Sequence of chain 1.B:
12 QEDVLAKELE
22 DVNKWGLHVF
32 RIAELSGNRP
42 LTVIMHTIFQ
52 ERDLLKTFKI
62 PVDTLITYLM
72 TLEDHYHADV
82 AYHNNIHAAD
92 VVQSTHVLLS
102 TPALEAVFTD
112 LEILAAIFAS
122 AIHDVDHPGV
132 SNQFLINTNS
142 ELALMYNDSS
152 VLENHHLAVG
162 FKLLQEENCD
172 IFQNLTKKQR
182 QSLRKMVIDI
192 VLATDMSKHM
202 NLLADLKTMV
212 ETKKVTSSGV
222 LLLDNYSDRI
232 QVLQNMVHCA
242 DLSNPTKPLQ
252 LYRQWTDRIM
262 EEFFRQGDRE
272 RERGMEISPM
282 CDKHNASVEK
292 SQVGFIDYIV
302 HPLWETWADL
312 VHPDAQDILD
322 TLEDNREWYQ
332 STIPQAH

This small molecule binds to this protein.
Small molecule (SMILES): COc1ccc(/C(C)=N/OCCC(=O)N2CCOCC2)cc1OC1CCCC1

Binding-site contacts:
Ligand atom C25 contacts residue MET261 of chain 1.B at 3.5 Å (hydrophobic).
Ligand atom C04 contacts residue TYR83 of chain 1.B at 3.8 Å (hydrophobic).
Ligand atom C26 contacts residue SER292 of chain 1.B at 3.6 Å.
Ligand atom C21 contacts residue PHE296 of chain 1.B at 3.3 Å (hydrophobic).
Ligand atom C26 contacts residue GLN293 of chain 1.B at 3.4 Å.
Ligand atom C03 contacts residue ILE260 of chain 1.B at 3.7 Å (hydrophobic).
Ligand atom O23 contacts residue PHE296 of chain 1.B at 3.5 Å.
Ligand atom C01 contacts residue THR257 of chain 1.B at 3.8 Å.
Ligand atom C05 contacts residue PHE296 of chain 1.B at 3.7 Å (hydrophobic).
Ligand atom C05 contacts residue TYR83 of chain 1.B at 3.9 Å (hydrophobic).
Ligand atom C25 contacts residue PHE264 of chain 1.B at 3.7 Å (hydrophobic).
Ligand atom C27 contacts residue GLN293 of chain 1.B at 3.3 Å.
Ligand atom C22 contacts residue ILE260 of chain 1.B at 3.9 Å (hydrophobic).
Ligand atom C27 contacts residue MET281 of chain 1.B at 3.4 Å (hydrophobic).
Ligand atom O23 contacts residue ILE260 of chain 1.B at 3.9 Å.
Ligand atom C22 contacts residue PHE296 of chain 1.B at 3.3 Å (hydrophobic).
Ligand atom O02 contacts residue GLN293 of chain 1.B at 3.3 Å (h-bond).
Ligand atom C01 contacts residue ILE260 of chain 1.B at 4.0 Å (hydrophobic).
Ligand atom O23 contacts residue GLN293 of chain 1.B at 2.9 Å (h-bond).
Ligand atom C06 contacts residue PHE296 of chain 1.B at 3.4 Å (hydrophobic).
Ligand atom O02 contacts residue ILE260 of chain 1.B at 3.5 Å.
Ligand atom C08 contacts residue LEU243 of chain 1.B at 3.7 Å (hydrophobic).
Ligand atom C28 contacts residue PHE296 of chain 1.B at 3.6 Å (hydrophobic).
Ligand atom C24 contacts residue GLN293 of chain 1.B at 3.7 Å.
Ligand atom C04 contacts residue PHE296 of chain 1.B at 3.8 Å (hydrophobic).
Ligand atom C20 contacts residue MET281 of chain 1.B at 3.6 Å (hydrophobic).
Ligand atom C03 contacts residue PHE296 of chain 1.B at 3.5 Å (hydrophobic).
Ligand atom C01 contacts residue ASN245 of chain 1.B at 3.5 Å.
Ligand atom C07 contacts residue PHE296 of chain 1.B at 3.9 Å (hydrophobic).
Ligand atom C25 contacts residue GLN293 of chain 1.B at 3.6 Å.
Ligand atom C27 contacts residue SER292 of chain 1.B at 3.2 Å.
Ligand atom C04 contacts residue ASN245 of chain 1.B at 3.7 Å.
Ligand atom C25 contacts residue ILE260 of chain 1.B at 3.7 Å (hydrophobic).
Ligand atom C27 contacts residue PHE296 of chain 1.B at 3.8 Å (hydrophobic).
Ligand atom O14 contacts residue PHE296 of chain 1.B at 3.6 Å.
Ligand atom C26 contacts residue MET261 of chain 1.B at 3.4 Å (hydrophobic).
Ligand atom C28 contacts residue MET281 of chain 1.B at 3.4 Å (hydrophobic).
Ligand atom C26 contacts residue MET281 of chain 1.B at 3.4 Å (hydrophobic).
Ligand atom C01 contacts residue TRP256 of chain 1.B at 3.8 Å (hydrophobic).
Ligand atom O02 contacts residue PHE296 of chain 1.B at 4.0 Å.